Binding-site contacts:
Ligand atom O19 contacts residue LYS35 of chain 1.A at 2.8 Å (salt-bridge).
Ligand atom C1 contacts residue LEU142 of chain 1.A at 3.8 Å (hydrophobic).
Ligand atom C4 contacts residue VAL94 of chain 1.A at 3.5 Å (hydrophobic).
Ligand atom C24 contacts residue ASN140 of chain 1.A at 3.6 Å.
Ligand atom C17 contacts residue PHE17 of chain 1.A at 4.0 Å (hydrophobic).
Ligand atom C25 contacts residue GLU139 of chain 1.A at 3.9 Å.
Ligand atom F26 contacts residue VAL94 of chain 1.A at 3.9 Å.
Ligand atom C18 contacts residue LYS35 of chain 1.A at 3.9 Å.
Ligand atom O19 contacts residue ASP154 of chain 1.A at 3.3 Å.
Ligand atom C25 contacts residue ILE153 of chain 1.A at 3.9 Å (hydrophobic).
Ligand atom N13 contacts residue ILE153 of chain 1.A at 4.0 Å.
Ligand atom O9 contacts residue LEU142 of chain 1.A at 3.7 Å.
Ligand atom C25 contacts residue ASN140 of chain 1.A at 3.4 Å.
Ligand atom C11 contacts residue LEU88 of chain 1.A at 3.9 Å (hydrophobic).
Ligand atom C21 contacts residue PHE17 of chain 1.A at 3.8 Å (hydrophobic).
Ligand atom C20 contacts residue PHE17 of chain 1.A at 3.5 Å (hydrophobic).
Ligand atom C10 contacts residue VAL20 of chain 1.A at 4.1 Å (hydrophobic).
Ligand atom C5 contacts residue LEU12 of chain 1.A at 3.6 Å (hydrophobic).
Ligand atom C2 contacts residue LEU142 of chain 1.A at 4.0 Å (hydrophobic).
Ligand atom C8 contacts residue ALA33 of chain 1.A at 4.0 Å (hydrophobic).
Ligand atom N23 contacts residue GLU139 of chain 1.A at 3.8 Å.
Ligand atom C24 contacts residue PHE17 of chain 1.A at 3.9 Å (hydrophobic).
Ligand atom C16 contacts residue ILE153 of chain 1.A at 3.8 Å (hydrophobic).
Ligand atom C24 contacts residue GLU139 of chain 1.A at 3.6 Å.
Ligand atom C11 contacts residue ALA33 of chain 1.A at 3.8 Å (hydrophobic).
Ligand atom O9 contacts residue ALA33 of chain 1.A at 3.5 Å.
Ligand atom C14 contacts residue VAL20 of chain 1.A at 4.1 Å (hydrophobic).
Ligand atom C17 contacts residue VAL20 of chain 1.A at 4.0 Å (hydrophobic).
Ligand atom C10 contacts residue ILE153 of chain 1.A at 4.0 Å (hydrophobic).
Ligand atom C6 contacts residue LEU142 of chain 1.A at 3.9 Å (hydrophobic).
Ligand atom C5 contacts residue LEU142 of chain 1.A at 4.0 Å (hydrophobic).
Ligand atom C6 contacts residue LEU12 of chain 1.A at 4.0 Å (hydrophobic).
Ligand atom C16 contacts residue VAL20 of chain 1.A at 4.0 Å (hydrophobic).
Ligand atom C17 contacts residue ASP154 of chain 1.A at 3.7 Å.
Ligand atom C22 contacts residue PHE17 of chain 1.A at 3.5 Å (hydrophobic).
Ligand atom C18 contacts residue ASP154 of chain 1.A at 3.8 Å.
Ligand atom C14 contacts residue ILE153 of chain 1.A at 3.6 Å (hydrophobic).
Ligand atom N12 contacts residue LEU88 of chain 1.A at 3.5 Å.
Ligand atom C8 contacts residue LEU142 of chain 1.A at 4.0 Å (hydrophobic).
Ligand atom N15 contacts residue ILE153 of chain 1.A at 3.4 Å.

This protein binds this small molecule.
Small molecule (SMILES): O=C(Nc1ccc(F)cc1)c1cnn2c(O)cc(C3CCNCC3)nc12

Sequence of chain 1.A:
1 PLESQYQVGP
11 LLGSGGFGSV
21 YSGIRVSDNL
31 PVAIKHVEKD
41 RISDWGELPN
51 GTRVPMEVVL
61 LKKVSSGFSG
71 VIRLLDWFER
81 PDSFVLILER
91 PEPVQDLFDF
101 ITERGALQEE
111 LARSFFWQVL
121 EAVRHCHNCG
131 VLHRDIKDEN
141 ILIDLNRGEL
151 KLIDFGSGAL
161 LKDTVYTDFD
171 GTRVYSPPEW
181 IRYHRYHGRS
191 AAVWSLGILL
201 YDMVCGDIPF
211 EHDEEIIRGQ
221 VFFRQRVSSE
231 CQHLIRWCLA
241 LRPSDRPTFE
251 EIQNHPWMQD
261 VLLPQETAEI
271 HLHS